Sequence of chain 1.C:
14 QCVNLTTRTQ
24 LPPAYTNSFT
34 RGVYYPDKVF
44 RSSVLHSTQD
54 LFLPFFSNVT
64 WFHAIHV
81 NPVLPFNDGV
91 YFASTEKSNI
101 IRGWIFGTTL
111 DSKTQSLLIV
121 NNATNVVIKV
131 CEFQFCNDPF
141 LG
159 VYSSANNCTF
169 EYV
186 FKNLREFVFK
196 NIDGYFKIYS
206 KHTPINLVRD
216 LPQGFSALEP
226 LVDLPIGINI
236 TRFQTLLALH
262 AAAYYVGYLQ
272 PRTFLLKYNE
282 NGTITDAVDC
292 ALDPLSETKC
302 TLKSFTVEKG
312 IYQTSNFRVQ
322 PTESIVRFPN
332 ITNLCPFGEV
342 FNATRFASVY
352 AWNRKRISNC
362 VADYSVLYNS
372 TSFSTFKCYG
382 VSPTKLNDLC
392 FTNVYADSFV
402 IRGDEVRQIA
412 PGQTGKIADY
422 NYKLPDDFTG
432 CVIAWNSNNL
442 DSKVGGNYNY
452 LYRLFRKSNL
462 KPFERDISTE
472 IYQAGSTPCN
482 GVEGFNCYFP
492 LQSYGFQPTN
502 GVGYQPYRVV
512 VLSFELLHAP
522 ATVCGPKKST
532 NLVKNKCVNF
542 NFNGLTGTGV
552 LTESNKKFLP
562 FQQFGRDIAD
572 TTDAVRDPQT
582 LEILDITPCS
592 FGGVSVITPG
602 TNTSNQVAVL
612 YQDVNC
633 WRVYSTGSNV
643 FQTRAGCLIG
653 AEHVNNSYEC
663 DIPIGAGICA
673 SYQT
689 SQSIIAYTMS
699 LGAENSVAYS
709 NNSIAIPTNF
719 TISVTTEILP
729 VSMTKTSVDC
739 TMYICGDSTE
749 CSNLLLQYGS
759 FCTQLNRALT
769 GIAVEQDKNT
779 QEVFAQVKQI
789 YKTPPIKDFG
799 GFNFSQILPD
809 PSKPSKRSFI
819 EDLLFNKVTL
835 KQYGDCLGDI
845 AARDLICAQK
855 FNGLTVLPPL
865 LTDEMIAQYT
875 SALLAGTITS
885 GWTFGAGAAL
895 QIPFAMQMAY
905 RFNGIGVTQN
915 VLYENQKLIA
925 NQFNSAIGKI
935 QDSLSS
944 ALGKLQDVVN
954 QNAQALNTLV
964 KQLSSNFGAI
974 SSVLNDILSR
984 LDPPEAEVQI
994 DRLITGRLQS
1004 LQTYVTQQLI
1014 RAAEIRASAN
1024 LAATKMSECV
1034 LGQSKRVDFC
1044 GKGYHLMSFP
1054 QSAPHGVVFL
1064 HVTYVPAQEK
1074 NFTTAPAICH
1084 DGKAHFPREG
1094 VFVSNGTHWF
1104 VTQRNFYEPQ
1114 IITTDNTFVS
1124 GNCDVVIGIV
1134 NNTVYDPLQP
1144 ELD

A small-molecule ligand and the protein it binds are described below.
Small molecule (SMILES): CC(=O)N[C@H]1[C@H](O[C@H]2[C@H](O)[C@@H](NC(C)=O)CO[C@@H]2CO)O[C@H](CO)[C@@H](O)[C@@H]1O

Binding-site contacts:
Ligand atom N2 contacts residue ASN165 of chain 1.A at 2.8 Å (h-bond).
Ligand atom C3 contacts residue ASN165 of chain 1.A at 3.8 Å.
Ligand atom C8 contacts residue ALA352 of chain 1.C at 3.9 Å (hydrophobic).
Ligand atom C8 contacts residue ILE468 of chain 1.C at 4.2 Å (hydrophobic).
Ligand atom C4 contacts residue ASN165 of chain 1.A at 4.2 Å.
Ligand atom C1 contacts residue ASN164 of chain 1.A at 3.8 Å.
Ligand atom C8 contacts residue ASN165 of chain 1.A at 4.5 Å.
Ligand atom C6 contacts residue ASN164 of chain 1.A at 3.3 Å.
Ligand atom O6 contacts residue ASN164 of chain 1.A at 3.5 Å (h-bond).
Ligand atom C2 contacts residue ASN165 of chain 1.A at 2.4 Å.
Ligand atom C1 contacts residue ASN165 of chain 1.A at 1.4 Å.
Ligand atom C7 contacts residue ASN165 of chain 1.A at 3.4 Å.
Ligand atom O7 contacts residue ASN165 of chain 1.A at 3.4 Å.
Ligand atom O5 contacts residue ASN164 of chain 1.A at 2.8 Å (h-bond).
Ligand atom O5 contacts residue GLU132 of chain 1.A at 4.4 Å.
Ligand atom C1 contacts residue GLU132 of chain 1.A at 4.0 Å.
Ligand atom C5 contacts residue ASN165 of chain 1.A at 3.7 Å.
Ligand atom O5 contacts residue ASN165 of chain 1.A at 2.4 Å (h-bond).
Ligand atom C5 contacts residue ASN164 of chain 1.A at 3.7 Å.
Ligand atom C8 contacts residue TYR351 of chain 1.C at 4.0 Å (hydrophobic).

Sequence of chain 1.A:
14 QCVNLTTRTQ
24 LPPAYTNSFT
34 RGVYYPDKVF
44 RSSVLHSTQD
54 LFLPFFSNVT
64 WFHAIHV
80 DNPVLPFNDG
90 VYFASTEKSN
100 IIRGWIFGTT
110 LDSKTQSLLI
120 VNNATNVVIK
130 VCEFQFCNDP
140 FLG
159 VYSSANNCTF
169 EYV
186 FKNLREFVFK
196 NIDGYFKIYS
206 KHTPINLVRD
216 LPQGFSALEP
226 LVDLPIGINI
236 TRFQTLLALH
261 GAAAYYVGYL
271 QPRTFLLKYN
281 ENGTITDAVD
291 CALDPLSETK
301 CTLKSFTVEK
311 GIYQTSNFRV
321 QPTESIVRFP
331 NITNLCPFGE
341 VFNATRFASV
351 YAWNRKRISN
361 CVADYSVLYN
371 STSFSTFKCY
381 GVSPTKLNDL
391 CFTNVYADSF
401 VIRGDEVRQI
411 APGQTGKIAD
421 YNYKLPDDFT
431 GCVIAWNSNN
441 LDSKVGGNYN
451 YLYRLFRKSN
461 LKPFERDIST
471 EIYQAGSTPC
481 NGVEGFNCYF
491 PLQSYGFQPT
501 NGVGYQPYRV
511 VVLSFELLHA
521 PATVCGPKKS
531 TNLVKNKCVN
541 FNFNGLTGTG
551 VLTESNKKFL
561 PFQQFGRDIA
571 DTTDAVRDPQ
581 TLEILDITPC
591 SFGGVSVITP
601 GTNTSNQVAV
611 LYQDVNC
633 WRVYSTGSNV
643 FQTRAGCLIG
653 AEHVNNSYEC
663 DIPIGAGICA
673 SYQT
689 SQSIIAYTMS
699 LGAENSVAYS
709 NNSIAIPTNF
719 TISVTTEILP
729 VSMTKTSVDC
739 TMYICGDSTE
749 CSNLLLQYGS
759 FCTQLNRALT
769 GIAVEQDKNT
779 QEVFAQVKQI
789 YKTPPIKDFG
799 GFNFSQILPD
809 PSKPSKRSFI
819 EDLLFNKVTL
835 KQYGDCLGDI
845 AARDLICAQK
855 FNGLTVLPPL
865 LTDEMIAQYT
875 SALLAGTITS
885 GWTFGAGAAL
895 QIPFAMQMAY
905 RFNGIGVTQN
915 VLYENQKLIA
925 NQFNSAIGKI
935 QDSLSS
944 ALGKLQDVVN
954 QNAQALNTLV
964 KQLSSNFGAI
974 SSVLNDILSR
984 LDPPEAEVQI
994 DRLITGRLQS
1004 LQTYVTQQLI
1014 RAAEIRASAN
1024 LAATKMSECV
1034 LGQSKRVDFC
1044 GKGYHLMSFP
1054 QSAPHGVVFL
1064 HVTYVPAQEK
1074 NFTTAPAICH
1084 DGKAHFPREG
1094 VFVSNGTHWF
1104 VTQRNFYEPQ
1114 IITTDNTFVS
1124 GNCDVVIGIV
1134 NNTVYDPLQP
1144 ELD